This protein binds this small molecule.
Small molecule (SMILES): Nc1ncnc2c1ncn2[C@@H]1O[C@H](COP(=O)(O)OP(=O)(O)OP(O)(O)=S)[C@@H](O)[C@H]1O

Sequence of chain 1.E:
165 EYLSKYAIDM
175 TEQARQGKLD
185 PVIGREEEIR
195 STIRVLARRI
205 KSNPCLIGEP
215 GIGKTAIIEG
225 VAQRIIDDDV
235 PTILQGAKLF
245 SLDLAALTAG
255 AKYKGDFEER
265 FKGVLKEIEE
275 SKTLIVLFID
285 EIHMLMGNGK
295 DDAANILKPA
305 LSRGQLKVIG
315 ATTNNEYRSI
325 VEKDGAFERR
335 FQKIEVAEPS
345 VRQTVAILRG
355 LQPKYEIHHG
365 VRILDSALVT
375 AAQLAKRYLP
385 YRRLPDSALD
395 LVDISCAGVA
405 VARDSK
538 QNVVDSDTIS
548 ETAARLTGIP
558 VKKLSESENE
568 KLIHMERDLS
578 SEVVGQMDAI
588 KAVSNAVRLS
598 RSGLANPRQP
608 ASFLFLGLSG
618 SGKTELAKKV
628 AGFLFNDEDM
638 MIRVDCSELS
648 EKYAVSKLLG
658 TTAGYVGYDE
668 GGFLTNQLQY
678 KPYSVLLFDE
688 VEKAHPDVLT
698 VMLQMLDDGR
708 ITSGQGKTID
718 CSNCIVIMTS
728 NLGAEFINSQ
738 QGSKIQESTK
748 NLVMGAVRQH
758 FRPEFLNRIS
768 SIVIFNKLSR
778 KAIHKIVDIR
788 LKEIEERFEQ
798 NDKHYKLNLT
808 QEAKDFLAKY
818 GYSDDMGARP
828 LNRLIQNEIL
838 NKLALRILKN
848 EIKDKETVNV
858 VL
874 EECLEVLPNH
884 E

Sequence of chain 1.F:
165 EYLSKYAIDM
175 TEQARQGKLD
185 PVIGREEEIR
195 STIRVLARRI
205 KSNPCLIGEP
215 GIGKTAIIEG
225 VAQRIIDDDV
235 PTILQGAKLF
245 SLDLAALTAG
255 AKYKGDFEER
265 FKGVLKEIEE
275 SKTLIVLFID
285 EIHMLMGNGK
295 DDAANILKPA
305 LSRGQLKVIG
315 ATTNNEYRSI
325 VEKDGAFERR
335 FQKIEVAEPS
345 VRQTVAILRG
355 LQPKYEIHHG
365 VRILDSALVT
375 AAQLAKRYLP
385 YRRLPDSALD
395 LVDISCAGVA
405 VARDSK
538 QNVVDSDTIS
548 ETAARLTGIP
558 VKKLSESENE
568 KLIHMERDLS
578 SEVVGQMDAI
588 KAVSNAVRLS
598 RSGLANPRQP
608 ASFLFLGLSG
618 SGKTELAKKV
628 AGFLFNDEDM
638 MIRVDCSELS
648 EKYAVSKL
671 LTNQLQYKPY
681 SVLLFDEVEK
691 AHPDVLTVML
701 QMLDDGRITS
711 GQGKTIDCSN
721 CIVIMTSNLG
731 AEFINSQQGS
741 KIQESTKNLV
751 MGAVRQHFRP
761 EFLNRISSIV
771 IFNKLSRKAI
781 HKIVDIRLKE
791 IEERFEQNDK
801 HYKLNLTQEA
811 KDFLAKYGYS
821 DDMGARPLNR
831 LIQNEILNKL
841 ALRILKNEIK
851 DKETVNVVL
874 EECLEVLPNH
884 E

Binding-site contacts:
Ligand atom O3B contacts residue GLY215 of chain 1.F at 3.2 Å (h-bond).
Ligand atom O2A contacts residue GLY217 of chain 1.F at 3.3 Å.
Ligand atom N1 contacts residue ILE351 of chain 1.F at 3.8 Å.
Ligand atom N7 contacts residue ILE351 of chain 1.F at 3.9 Å.
Ligand atom O2B contacts residue ILE216 of chain 1.F at 3.2 Å (h-bond).
Ligand atom O1A contacts residue ARG333 of chain 1.E at 2.9 Å (salt-bridge).
Ligand atom C5 contacts residue ILE351 of chain 1.F at 3.8 Å (hydrophobic).
Ligand atom C6 contacts residue ALA220 of chain 1.F at 3.9 Å (hydrophobic).
Ligand atom C4 contacts residue ALA220 of chain 1.F at 3.7 Å (hydrophobic).
Ligand atom PA contacts residue ARG333 of chain 1.E at 3.8 Å.
Ligand atom O3G contacts residue ILE216 of chain 1.F at 3.4 Å.
Ligand atom O2B contacts residue LYS218 of chain 1.F at 3.8 Å.
Ligand atom O2G contacts residue LYS218 of chain 1.F at 3.2 Å (salt-bridge).
Ligand atom O2A contacts residue THR219 of chain 1.F at 2.9 Å (h-bond).
Ligand atom O2B contacts residue GLY217 of chain 1.F at 2.7 Å (h-bond).
Ligand atom N6 contacts residue ILE187 of chain 1.F at 3.5 Å.
Ligand atom C6 contacts residue ILE351 of chain 1.F at 3.5 Å (hydrophobic).
Ligand atom N7 contacts residue ALA220 of chain 1.F at 3.7 Å.
Ligand atom O3G contacts residue PRO214 of chain 1.F at 3.6 Å.
Ligand atom C8 contacts residue ALA220 of chain 1.F at 4.0 Å (hydrophobic).
Ligand atom C2 contacts residue PRO185 of chain 1.F at 3.4 Å (hydrophobic).
Ligand atom C2 contacts residue VAL186 of chain 1.F at 3.9 Å (hydrophobic).
Ligand atom N1 contacts residue PRO185 of chain 1.F at 3.8 Å.
Ligand atom O1A contacts residue THR219 of chain 1.F at 2.8 Å (h-bond).
Ligand atom PA contacts residue THR219 of chain 1.F at 3.7 Å.
Ligand atom S1G contacts residue PRO214 of chain 1.F at 3.8 Å.
Ligand atom N6 contacts residue VAL186 of chain 1.F at 3.6 Å.
Ligand atom O3A contacts residue ARG333 of chain 1.E at 3.8 Å.
Ligand atom O2A contacts residue LYS218 of chain 1.F at 3.0 Å (salt-bridge).
Ligand atom O2' contacts residue GLU223 of chain 1.F at 3.9 Å.
Ligand atom O1B contacts residue ILE216 of chain 1.F at 3.4 Å.
Ligand atom N7 contacts residue PRO389 of chain 1.F at 3.8 Å.
Ligand atom N6 contacts residue ILE351 of chain 1.F at 3.5 Å.
Ligand atom N1 contacts residue VAL186 of chain 1.F at 3.6 Å.
Ligand atom C5 contacts residue ALA220 of chain 1.F at 3.5 Å (hydrophobic).
Ligand atom O3G contacts residue THR317 of chain 1.F at 4.0 Å.
Ligand atom C6 contacts residue VAL186 of chain 1.F at 3.7 Å (hydrophobic).
Ligand atom PB contacts residue ILE216 of chain 1.F at 3.7 Å.
Ligand atom O2B contacts residue GLY215 of chain 1.F at 3.3 Å.
Ligand atom O1B contacts residue LYS218 of chain 1.F at 3.3 Å.